This small molecule binds to this protein.
Small molecule (SMILES): CC(=O)N[C@H]1[C@H](O[C@H]2[C@H](O)[C@@H](NC(C)=O)CO[C@@H]2CO)O[C@H](CO)[C@@H](O)[C@@H]1O

Binding-site contacts:
Ligand atom C8 contacts residue ARG386 of chain 1.C at 4.0 Å.
Ligand atom C7 contacts residue ASN354 of chain 1.C at 3.9 Å.
Ligand atom C5 contacts residue NAG2 of chain 1.P at 4.4 Å.
Ligand atom O4 contacts residue NAG1 of chain 1.P at 3.6 Å.
Ligand atom N2 contacts residue ASN354 of chain 1.C at 2.8 Å (h-bond).
Ligand atom O5 contacts residue SER356 of chain 1.C at 3.4 Å.
Ligand atom C4 contacts residue ASN354 of chain 1.C at 4.2 Å.
Ligand atom C6 contacts residue NAG1 of chain 1.P at 4.2 Å.
Ligand atom O7 contacts residue NAG1 of chain 1.Q at 4.2 Å.
Ligand atom C1 contacts residue SER356 of chain 1.C at 3.5 Å.
Ligand atom O7 contacts residue NAG1 of chain 1.P at 2.6 Å (h-bond).
Ligand atom C2 contacts residue ASN354 of chain 1.C at 2.4 Å.
Ligand atom C5 contacts residue SER356 of chain 1.C at 3.7 Å.
Ligand atom C2 contacts residue NAG1 of chain 1.P at 3.6 Å.
Ligand atom C8 contacts residue NAG1 of chain 1.P at 4.1 Å.
Ligand atom C4 contacts residue NAG2 of chain 1.P at 4.2 Å.
Ligand atom C5 contacts residue NAG1 of chain 1.P at 4.2 Å.
Ligand atom O4 contacts residue NAG2 of chain 1.P at 4.3 Å.
Ligand atom C5 contacts residue ASN354 of chain 1.C at 3.7 Å.
Ligand atom O5 contacts residue NAG1 of chain 1.P at 4.1 Å.
Ligand atom C6 contacts residue SER356 of chain 1.C at 3.9 Å.
Ligand atom N2 contacts residue NAG1 of chain 1.P at 3.5 Å (h-bond).
Ligand atom C1 contacts residue ASN354 of chain 1.C at 1.4 Å.
Ligand atom C7 contacts residue NAG1 of chain 1.P at 3.1 Å.
Ligand atom C3 contacts residue ASN354 of chain 1.C at 3.8 Å.
Ligand atom C7 contacts residue NAG1 of chain 1.Q at 4.5 Å.
Ligand atom O5 contacts residue NAG2 of chain 1.P at 4.0 Å.
Ligand atom O7 contacts residue NAG2 of chain 1.P at 3.8 Å.
Ligand atom C3 contacts residue NAG1 of chain 1.P at 3.7 Å.
Ligand atom C8 contacts residue NAG1 of chain 1.Q at 3.3 Å.
Ligand atom O5 contacts residue ASN354 of chain 1.C at 2.4 Å (h-bond).
Ligand atom C1 contacts residue NAG1 of chain 1.P at 3.2 Å.
Ligand atom O6 contacts residue NAG2 of chain 1.P at 3.5 Å (h-bond).
Ligand atom C6 contacts residue NAG2 of chain 1.P at 3.8 Å.

Sequence of chain 1.C:
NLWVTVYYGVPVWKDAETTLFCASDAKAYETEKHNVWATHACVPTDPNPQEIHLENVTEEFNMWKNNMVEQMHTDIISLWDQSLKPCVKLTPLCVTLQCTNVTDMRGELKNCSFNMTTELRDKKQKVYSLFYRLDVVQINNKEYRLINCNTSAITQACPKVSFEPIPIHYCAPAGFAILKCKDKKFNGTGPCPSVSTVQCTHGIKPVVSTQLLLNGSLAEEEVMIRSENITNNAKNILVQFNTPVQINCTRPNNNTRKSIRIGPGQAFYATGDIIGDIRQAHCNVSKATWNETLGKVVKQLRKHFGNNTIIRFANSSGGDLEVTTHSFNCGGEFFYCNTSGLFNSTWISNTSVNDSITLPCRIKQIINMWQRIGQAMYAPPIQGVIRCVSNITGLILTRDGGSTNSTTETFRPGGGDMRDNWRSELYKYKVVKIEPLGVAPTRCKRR